This small molecule binds to this protein.
Small molecule (SMILES): CC(=O)N[C@@H]1[C@@H](O)[C@H](O)[C@@H](CO)O[C@H]1O

Sequence of chain 3.A:
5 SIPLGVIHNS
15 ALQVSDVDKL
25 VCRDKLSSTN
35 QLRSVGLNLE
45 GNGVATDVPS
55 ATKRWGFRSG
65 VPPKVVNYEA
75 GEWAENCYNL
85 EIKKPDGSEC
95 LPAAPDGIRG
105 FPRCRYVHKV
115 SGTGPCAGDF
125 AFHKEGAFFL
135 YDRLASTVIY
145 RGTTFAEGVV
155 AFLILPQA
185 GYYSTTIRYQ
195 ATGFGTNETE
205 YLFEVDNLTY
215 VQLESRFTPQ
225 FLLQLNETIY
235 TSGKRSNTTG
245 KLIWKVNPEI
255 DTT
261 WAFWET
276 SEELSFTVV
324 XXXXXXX

Binding-site contacts:
Ligand atom C5 contacts residue TYR234 of chain 3.A at 3.7 Å (hydrophobic).
Ligand atom C3 contacts residue ASN230 of chain 3.A at 3.8 Å.
Ligand atom C2 contacts residue ASN230 of chain 3.A at 2.5 Å.
Ligand atom O7 contacts residue ASN230 of chain 3.A at 3.9 Å.
Ligand atom C8 contacts residue LEU227 of chain 3.A at 4.0 Å (hydrophobic).
Ligand atom C7 contacts residue ASN230 of chain 3.A at 3.6 Å.
Ligand atom C4 contacts residue ASN230 of chain 3.A at 4.2 Å.
Ligand atom C7 contacts residue LEU227 of chain 3.A at 4.0 Å (hydrophobic).
Ligand atom C6 contacts residue TYR234 of chain 3.A at 3.8 Å (hydrophobic).
Ligand atom C1 contacts residue ASN230 of chain 3.A at 1.4 Å.
Ligand atom O5 contacts residue TYR234 of chain 3.A at 3.5 Å.
Ligand atom O7 contacts residue THR189 of chain 3.A at 4.2 Å.
Ligand atom O7 contacts residue LEU227 of chain 3.A at 3.6 Å.
Ligand atom C1 contacts residue TYR234 of chain 3.A at 3.7 Å (hydrophobic).
Ligand atom O5 contacts residue ASN230 of chain 3.A at 2.4 Å (h-bond).
Ligand atom C8 contacts residue THR190 of chain 3.A at 3.4 Å.
Ligand atom C5 contacts residue ASN230 of chain 3.A at 3.7 Å.
Ligand atom O5 contacts residue GLU231 of chain 3.A at 4.3 Å.
Ligand atom N2 contacts residue ASN230 of chain 3.A at 2.9 Å (h-bond).